Sequence of chain 2.C:
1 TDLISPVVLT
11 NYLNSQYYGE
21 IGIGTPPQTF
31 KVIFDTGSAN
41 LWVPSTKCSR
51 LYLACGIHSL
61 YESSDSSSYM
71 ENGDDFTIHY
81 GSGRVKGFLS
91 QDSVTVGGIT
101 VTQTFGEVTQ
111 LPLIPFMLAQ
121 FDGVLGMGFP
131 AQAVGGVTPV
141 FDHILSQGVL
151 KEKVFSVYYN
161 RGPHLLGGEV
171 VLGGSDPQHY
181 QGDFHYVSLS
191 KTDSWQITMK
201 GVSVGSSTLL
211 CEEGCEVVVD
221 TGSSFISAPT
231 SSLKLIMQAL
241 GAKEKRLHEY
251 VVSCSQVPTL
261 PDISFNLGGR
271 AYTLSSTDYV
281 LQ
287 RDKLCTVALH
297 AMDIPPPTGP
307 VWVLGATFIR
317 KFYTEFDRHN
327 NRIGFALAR

Binding-site contacts:
Ligand atom CB contacts residue SER38 of chain 1.A at 3.5 Å.
Ligand atom O contacts residue HIS79 of chain 1.A at 3.5 Å (h-bond).
Ligand atom CM contacts residue ASP220 of chain 1.A at 3.5 Å.
Ligand atom O contacts residue SER82 of chain 1.A at 3.1 Å (h-bond).
Ligand atom O contacts residue GLY222 of chain 1.A at 3.4 Å (h-bond).
Ligand atom OG contacts residue PRO303 of chain 1.A at 3.6 Å.
Ligand atom N contacts residue GLY37 of chain 1.A at 3.0 Å (h-bond).
Ligand atom CE1 contacts residue GLN132 of chain 1.A at 3.5 Å.
Ligand atom N contacts residue GLY222 of chain 1.A at 3.4 Å (h-bond).
Ligand atom OH contacts residue ASP35 of chain 1.A at 2.7 Å (salt-bridge).
Ligand atom CD2 contacts residue PHE121 of chain 1.A at 3.6 Å (hydrophobic).
Ligand atom O contacts residue SER223 of chain 1.A at 3.2 Å.
Ligand atom CZ contacts residue PRO115 of chain 1.A at 3.3 Å (hydrophobic).
Ligand atom CE2 contacts residue TYR80 of chain 1.A at 3.5 Å (hydrophobic).
Ligand atom CA contacts residue THR304 of chain 1.A at 3.6 Å.
Ligand atom CG contacts residue LEU118 of chain 1.A at 3.4 Å (hydrophobic).
Ligand atom CA contacts residue SER224 of chain 1.A at 3.4 Å.
Ligand atom ND1 contacts residue GLY81 of chain 1.A at 3.6 Å.
Ligand atom N contacts residue SER224 of chain 1.A at 2.8 Å (h-bond).
Ligand atom CZ contacts residue GLN132 of chain 1.A at 3.4 Å.
Ligand atom O contacts residue GLY81 of chain 1.A at 3.4 Å (h-bond).
Ligand atom NE2 contacts residue PRO115 of chain 1.A at 3.5 Å.
Ligand atom CA contacts residue HIS79 of chain 1.A at 3.4 Å.
Ligand atom OH contacts residue ASP220 of chain 1.A at 2.7 Å (salt-bridge).
Ligand atom O contacts residue SER224 of chain 1.A at 3.0 Å (h-bond).
Ligand atom N contacts residue SER82 of chain 1.A at 2.9 Å (h-bond).
Ligand atom N contacts residue THR304 of chain 1.A at 3.3 Å (h-bond).
Ligand atom N contacts residue HIS79 of chain 1.A at 3.0 Å (h-bond).
Ligand atom OH contacts residue HIS79 of chain 2.C at 3.0 Å (h-bond).
Ligand atom CB contacts residue LEU118 of chain 1.A at 3.5 Å (hydrophobic).
Ligand atom CB contacts residue GLY222 of chain 1.A at 3.5 Å.
Ligand atom CB contacts residue GLY37 of chain 1.A at 3.5 Å.
Ligand atom CD2 contacts residue HIS296 of chain 1.A at 3.5 Å.
Ligand atom O contacts residue TYR80 of chain 1.A at 3.0 Å.
Ligand atom C3 contacts residue SER15 of chain 1.A at 3.1 Å.
Ligand atom OH contacts residue ARG84 of chain 2.C at 2.9 Å (salt-bridge).
Ligand atom CE1 contacts residue GLN16 of chain 1.A at 3.4 Å.
Ligand atom CD2 contacts residue SER227 of chain 1.A at 3.5 Å.
Ligand atom O contacts residue GLY81 of chain 1.A at 2.9 Å (h-bond).
Ligand atom NE2 contacts residue SER227 of chain 1.A at 2.6 Å (h-bond).

A protein and the small-molecule ligand that binds it are described below.
Small molecule (SMILES): CC(C)C[C@H](C[C@H](O)[C@H](CC(C)C)NC(=O)[C@H](CC1=NC=NC1)NC(=O)[C@H](Cc1ccccc1)NC(=O)[C@@H]1CCCN1C(=O)[C@H](CC1=NC=NC1)NC(=O)C(C)(C)C)C(=O)N[C@@H](Cc1ccc(O)cc1)C(=O)N[C@@H](Cc1ccc(O)cc1)C(=O)N[C@H](C=O)CO

Sequence of chain 1.A:
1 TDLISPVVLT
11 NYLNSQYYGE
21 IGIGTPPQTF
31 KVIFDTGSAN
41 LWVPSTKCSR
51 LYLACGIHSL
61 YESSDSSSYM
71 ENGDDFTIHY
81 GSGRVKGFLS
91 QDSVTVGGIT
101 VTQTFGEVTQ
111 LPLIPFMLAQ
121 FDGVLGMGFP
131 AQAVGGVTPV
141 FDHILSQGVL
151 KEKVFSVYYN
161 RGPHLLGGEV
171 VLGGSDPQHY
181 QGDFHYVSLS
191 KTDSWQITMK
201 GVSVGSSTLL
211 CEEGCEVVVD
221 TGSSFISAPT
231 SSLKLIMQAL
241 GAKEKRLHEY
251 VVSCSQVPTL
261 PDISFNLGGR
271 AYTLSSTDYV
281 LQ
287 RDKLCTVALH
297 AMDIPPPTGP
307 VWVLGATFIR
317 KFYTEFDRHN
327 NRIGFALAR